Sequence of chain 36.B:
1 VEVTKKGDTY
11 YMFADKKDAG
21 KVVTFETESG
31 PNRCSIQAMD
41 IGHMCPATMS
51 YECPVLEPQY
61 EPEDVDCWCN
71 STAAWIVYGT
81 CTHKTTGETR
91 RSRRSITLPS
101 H

Binding-site contacts:
Ligand atom C4 contacts residue ASN70 of chain 36.B at 4.2 Å.
Ligand atom C2 contacts residue ASN70 of chain 36.B at 2.5 Å.
Ligand atom C8 contacts residue ASN70 of chain 36.B at 3.9 Å.
Ligand atom C3 contacts residue PRO31 of chain 36.B at 4.1 Å (hydrophobic).
Ligand atom C1 contacts residue ASN70 of chain 36.B at 1.4 Å.
Ligand atom O3 contacts residue PRO31 of chain 36.B at 4.2 Å.
Ligand atom C5 contacts residue ASN70 of chain 36.B at 3.7 Å.
Ligand atom N2 contacts residue ASN70 of chain 36.B at 2.9 Å (h-bond).
Ligand atom C7 contacts residue ASN70 of chain 36.B at 3.4 Å.
Ligand atom O7 contacts residue PRO31 of chain 36.B at 3.0 Å (h-bond).
Ligand atom C6 contacts residue ARG33 of chain 36.B at 3.7 Å.
Ligand atom N2 contacts residue ASN32 of chain 36.B at 4.2 Å.
Ligand atom O7 contacts residue ASN70 of chain 36.B at 3.5 Å (h-bond).
Ligand atom N2 contacts residue PRO31 of chain 36.B at 2.8 Å (h-bond).
Ligand atom C5 contacts residue ARG33 of chain 36.B at 3.9 Å.
Ligand atom O5 contacts residue ARG33 of chain 36.B at 4.3 Å.
Ligand atom C2 contacts residue PRO31 of chain 36.B at 4.0 Å (hydrophobic).
Ligand atom C1 contacts residue ARG33 of chain 36.B at 4.1 Å.
Ligand atom C3 contacts residue ASN70 of chain 36.B at 3.8 Å.
Ligand atom O6 contacts residue ARG33 of chain 36.B at 3.0 Å (salt-bridge).
Ligand atom O7 contacts residue SER71 of chain 36.B at 4.4 Å.
Ligand atom C7 contacts residue PRO31 of chain 36.B at 3.2 Å (hydrophobic).
Ligand atom O5 contacts residue ASN70 of chain 36.B at 2.4 Å (h-bond).

A small-molecule ligand and the protein it binds are described below.
Small molecule (SMILES): CC(=O)N[C@@H]1[C@@H](O)[C@H](O)[C@@H](CO)O[C@H]1O